Sequence of chain 1.A:
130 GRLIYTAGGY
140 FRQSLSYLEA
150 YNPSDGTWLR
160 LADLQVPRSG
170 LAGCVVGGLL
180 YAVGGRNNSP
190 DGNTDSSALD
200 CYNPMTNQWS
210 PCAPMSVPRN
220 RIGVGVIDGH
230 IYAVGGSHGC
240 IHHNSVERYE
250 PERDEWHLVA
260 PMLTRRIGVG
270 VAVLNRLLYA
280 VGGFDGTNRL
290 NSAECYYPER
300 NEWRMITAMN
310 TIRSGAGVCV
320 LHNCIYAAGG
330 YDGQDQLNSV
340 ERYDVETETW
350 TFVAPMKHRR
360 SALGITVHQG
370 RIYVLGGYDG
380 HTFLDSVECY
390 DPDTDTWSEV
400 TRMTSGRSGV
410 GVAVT

Binding-site contacts:
Ligand atom OE1 contacts residue ARG220 of chain 1.B at 3.0 Å (salt-bridge).
Ligand atom CG contacts residue SER313 of chain 1.B at 3.6 Å.
Ligand atom OE2 contacts residue ARG288 of chain 1.B at 3.1 Å (salt-bridge).
Ligand atom OE2 contacts residue ASN187 of chain 1.B at 3.2 Å (h-bond).
Ligand atom O contacts residue GLN335 of chain 1.B at 2.9 Å (h-bond).
Ligand atom CA contacts residue TYR139 of chain 1.B at 3.5 Å (hydrophobic).
Ligand atom CD contacts residue ARG220 of chain 1.B at 3.1 Å.
Ligand atom CD2 contacts residue TYR139 of chain 1.A at 3.5 Å (hydrophobic).
Ligand atom OE2 contacts residue NA1 of chain 1.W at 2.8 Å (h-bond).
Ligand atom O contacts residue ASN192 of chain 1.A at 3.6 Å (h-bond).
Ligand atom CB contacts residue ASN187 of chain 1.A at 3.6 Å.
Ligand atom N contacts residue TYR377 of chain 1.B at 3.5 Å.
Ligand atom N contacts residue TYR139 of chain 1.B at 3.3 Å (h-bond).
Ligand atom OE2 contacts residue ARG220 of chain 1.B at 3.5 Å (salt-bridge).
Ligand atom C contacts residue ASN187 of chain 1.B at 3.5 Å.
Ligand atom OE2 contacts residue ARG185 of chain 1.B at 2.5 Å (salt-bridge).
Ligand atom O contacts residue ARG185 of chain 1.A at 3.2 Å (salt-bridge).
Ligand atom CG contacts residue TYR330 of chain 1.B at 3.4 Å (hydrophobic).
Ligand atom C contacts residue SER360 of chain 1.B at 3.6 Å.
Ligand atom O contacts residue SER407 of chain 1.B at 3.5 Å (h-bond).
Ligand atom OE2 contacts residue TYR330 of chain 1.B at 3.4 Å (h-bond).
Ligand atom CG contacts residue TYR139 of chain 1.B at 3.6 Å (hydrophobic).
Ligand atom CH3 contacts residue NA1 of chain 1.W at 3.0 Å.
Ligand atom OD1 contacts residue GLY191 of chain 1.A at 3.5 Å.
Ligand atom OE1 contacts residue SER313 of chain 1.B at 1.4 Å (h-bond).
Ligand atom OE1 contacts residue SER168 of chain 1.B at 2.5 Å (h-bond).
Ligand atom OE2 contacts residue SER313 of chain 1.B at 3.2 Å (h-bond).
Ligand atom CD contacts residue TYR139 of chain 1.B at 3.5 Å (hydrophobic).
Ligand atom CD contacts residue SER168 of chain 1.B at 3.5 Å.
Ligand atom CE1 contacts residue SER188 of chain 1.A at 3.3 Å.
Ligand atom O contacts residue ASN192 of chain 1.A at 3.6 Å (h-bond).
Ligand atom O contacts residue SER360 of chain 1.B at 2.8 Å (h-bond).
Ligand atom OXT contacts residue ASN187 of chain 1.B at 2.8 Å (h-bond).
Ligand atom O contacts residue TYR377 of chain 1.B at 3.5 Å.
Ligand atom CD contacts residue ARG185 of chain 1.B at 3.5 Å.
Ligand atom CD1 contacts residue ASN192 of chain 1.A at 3.5 Å.
Ligand atom CG contacts residue ARG220 of chain 1.B at 3.6 Å.
Ligand atom CE2 contacts residue TYR139 of chain 1.A at 3.5 Å (hydrophobic).
Ligand atom CD contacts residue SER313 of chain 1.B at 2.6 Å.
Ligand atom CB contacts residue ARG220 of chain 1.B at 3.5 Å.

This small molecule binds to this protein.
Small molecule (SMILES): CC(=O)N[C@@H](CC(=O)O)C(=O)N[C@@H](CCC(=O)O)C(=O)N[C@@H](CCC(=O)O)C(=O)N[C@H](C(=O)NCC(=O)N[C@@H](CCC(=O)O)C(=O)N[C@@H](Cc1ccccc1)C(=O)O)[C@@H](C)O

Sequence of chain 1.B:
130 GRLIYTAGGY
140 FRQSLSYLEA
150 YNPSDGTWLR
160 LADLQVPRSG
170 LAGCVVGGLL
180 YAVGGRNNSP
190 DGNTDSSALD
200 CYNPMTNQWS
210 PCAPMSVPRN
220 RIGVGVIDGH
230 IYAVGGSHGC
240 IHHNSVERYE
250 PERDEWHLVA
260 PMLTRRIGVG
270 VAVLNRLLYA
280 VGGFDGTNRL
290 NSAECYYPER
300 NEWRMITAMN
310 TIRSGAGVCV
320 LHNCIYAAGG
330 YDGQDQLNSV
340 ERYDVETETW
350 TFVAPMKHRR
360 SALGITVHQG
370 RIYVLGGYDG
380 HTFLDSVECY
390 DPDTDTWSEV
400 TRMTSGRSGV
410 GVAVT